Binding-site contacts:
Ligand atom C1 contacts residue TRP334 of chain 1.A at 4.3 Å (hydrophobic).
Ligand atom C14 contacts residue TYR152 of chain 1.A at 4.0 Å (hydrophobic).
Ligand atom C18 contacts residue MET333 of chain 1.A at 3.7 Å (hydrophobic).
Ligand atom C15 contacts residue TRP250 of chain 1.A at 4.3 Å (hydrophobic).
Ligand atom C2 contacts residue TYR152 of chain 1.A at 3.9 Å (hydrophobic).
Ligand atom C11 contacts residue TRP334 of chain 1.A at 3.6 Å (hydrophobic).
Ligand atom O17 contacts residue ARG154 of chain 1.A at 4.5 Å.
Ligand atom C12 contacts residue TYR152 of chain 1.A at 3.8 Å (hydrophobic).
Ligand atom C4 contacts residue TYR152 of chain 1.A at 4.0 Å (hydrophobic).
Ligand atom C2 contacts residue TRP109 of chain 1.A at 3.8 Å (hydrophobic).
Ligand atom C3 contacts residue TYR152 of chain 1.A at 4.0 Å (hydrophobic).
Ligand atom C8 contacts residue TYR152 of chain 1.A at 4.2 Å (hydrophobic).
Ligand atom C19 contacts residue TRP250 of chain 1.A at 3.5 Å (hydrophobic).
Ligand atom O3 contacts residue TYR78 of chain 1.A at 3.6 Å.
Ligand atom C2 contacts residue TRP334 of chain 1.A at 4.4 Å (hydrophobic).
Ligand atom C7 contacts residue TYR46 of chain 1.A at 3.3 Å (hydrophobic).
Ligand atom C1 contacts residue LEU331 of chain 1.A at 4.2 Å (hydrophobic).
Ligand atom C15 contacts residue ILE249 of chain 1.A at 4.3 Å (hydrophobic).
Ligand atom C4 contacts residue TYR46 of chain 1.A at 4.1 Å (hydrophobic).
Ligand atom O3 contacts residue HIS140 of chain 1.A at 3.2 Å.
Ligand atom C7 contacts residue TRP250 of chain 1.A at 4.0 Å (hydrophobic).
Ligand atom C17 contacts residue TYR152 of chain 1.A at 4.2 Å (hydrophobic).
Ligand atom C19 contacts residue LEU331 of chain 1.A at 3.5 Å (hydrophobic).
Ligand atom C7 contacts residue TYR152 of chain 1.A at 4.4 Å (hydrophobic).
Ligand atom C9 contacts residue TYR152 of chain 1.A at 3.7 Å (hydrophobic).
Ligand atom O3 contacts residue ILE77 of chain 1.A at 3.5 Å.
Ligand atom C8 contacts residue TRP250 of chain 1.A at 4.0 Å (hydrophobic).
Ligand atom C18 contacts residue ILE249 of chain 1.A at 4.4 Å (hydrophobic).
Ligand atom C3 contacts residue ILE77 of chain 1.A at 4.2 Å (hydrophobic).
Ligand atom C18 contacts residue TRP250 of chain 1.A at 3.6 Å (hydrophobic).
Ligand atom C6 contacts residue TYR46 of chain 1.A at 3.6 Å (hydrophobic).
Ligand atom C11 contacts residue TYR152 of chain 1.A at 4.2 Å (hydrophobic).
Ligand atom C6 contacts residue TRP250 of chain 1.A at 3.6 Å (hydrophobic).
Ligand atom C12 contacts residue TRP334 of chain 1.A at 4.1 Å (hydrophobic).
Ligand atom C3 contacts residue HIS140 of chain 1.A at 4.3 Å.
Ligand atom C16 contacts residue ILE249 of chain 1.A at 4.2 Å (hydrophobic).

A protein and the small-molecule ligand that binds it are described below.
Small molecule (SMILES): C[C@]12CCC(=O)C[C@H]1CC[C@@H]1[C@@H]2CC[C@]2(C)[C@@H](O)CC[C@@H]12

Sequence of chain 1.A:
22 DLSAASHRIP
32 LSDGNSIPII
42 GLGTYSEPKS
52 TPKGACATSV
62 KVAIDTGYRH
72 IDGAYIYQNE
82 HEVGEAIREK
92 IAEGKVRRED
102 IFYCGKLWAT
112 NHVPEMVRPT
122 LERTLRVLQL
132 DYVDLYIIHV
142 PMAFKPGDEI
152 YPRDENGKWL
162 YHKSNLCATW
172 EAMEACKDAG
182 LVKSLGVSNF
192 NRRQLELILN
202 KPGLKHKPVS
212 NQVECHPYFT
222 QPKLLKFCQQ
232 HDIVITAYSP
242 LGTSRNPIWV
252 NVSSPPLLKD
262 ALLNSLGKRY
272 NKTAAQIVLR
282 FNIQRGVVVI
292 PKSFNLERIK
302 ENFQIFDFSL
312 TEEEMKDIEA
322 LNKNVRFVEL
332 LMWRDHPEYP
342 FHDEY